The small molecule below binds the protein below.
Small molecule (SMILES): Nc1ncnc2c1ncn2[C@@H]1O[C@H](CO[P](=O)(O)O[P](=O)(O)NP(=O)(O)O)[C@@H](O)[C@H]1O

Binding-site contacts:
Ligand atom O1G contacts residue GLY12 of chain 1.A at 3.6 Å.
Ligand atom O3A contacts residue GLY201 of chain 1.A at 3.6 Å.
Ligand atom O1B contacts residue TYR15 of chain 1.A at 3.3 Å (h-bond).
Ligand atom O2' contacts residue LYS271 of chain 1.A at 3.0 Å (salt-bridge).
Ligand atom O2B contacts residue TYR15 of chain 1.A at 3.0 Å (h-bond).
Ligand atom N6 contacts residue ARG342 of chain 1.A at 3.5 Å.
Ligand atom C5' contacts residue GLY202 of chain 1.A at 3.6 Å.
Ligand atom N1 contacts residue SER275 of chain 1.A at 2.7 Å (h-bond).
Ligand atom O3A contacts residue GLY202 of chain 1.A at 3.6 Å.
Ligand atom O2' contacts residue GLU268 of chain 1.A at 3.0 Å (salt-bridge).
Ligand atom O3G contacts residue GLU175 of chain 1.A at 3.6 Å.
Ligand atom C4' contacts residue GLY201 of chain 1.A at 3.6 Å.
Ligand atom N1 contacts residue ARG272 of chain 1.A at 3.5 Å.
Ligand atom O5' contacts residue GLY339 of chain 1.A at 3.1 Å (h-bond).
Ligand atom O4' contacts residue SER340 of chain 1.A at 3.1 Å (h-bond).
Ligand atom O3' contacts residue LYS271 of chain 1.A at 3.3 Å (salt-bridge).
Ligand atom C8 contacts residue ARG272 of chain 1.A at 3.4 Å.
Ligand atom O2' contacts residue GOL1 of chain 1.F at 3.5 Å (h-bond).
Ligand atom N9 contacts residue GLY339 of chain 1.A at 3.2 Å (h-bond).
Ligand atom O3' contacts residue GLY202 of chain 1.A at 3.4 Å.
Ligand atom C4' contacts residue GLY202 of chain 1.A at 3.5 Å.
Ligand atom C3' contacts residue GOL1 of chain 1.F at 3.5 Å.
Ligand atom O2A contacts residue TYR15 of chain 1.A at 3.4 Å.
Ligand atom N3 contacts residue LYS271 of chain 1.A at 3.6 Å (salt-bridge).
Ligand atom O1A contacts residue GLY338 of chain 1.A at 3.0 Å.
Ligand atom O2B contacts residue THR14 of chain 1.A at 2.8 Å (h-bond).
Ligand atom N7 contacts residue ARG272 of chain 1.A at 3.4 Å (salt-bridge).
Ligand atom O4' contacts residue GLY339 of chain 1.A at 3.0 Å.
Ligand atom C4 contacts residue GLY339 of chain 1.A at 3.1 Å.
Ligand atom O1G contacts residue ASP10 of chain 1.A at 3.1 Å (salt-bridge).
Ligand atom O3' contacts residue GOL1 of chain 1.F at 2.8 Å (h-bond).
Ligand atom C1' contacts residue SER340 of chain 1.A at 3.6 Å.
Ligand atom O3' contacts residue GLY230 of chain 1.A at 3.3 Å.
Ligand atom N3 contacts residue GLY339 of chain 1.A at 3.4 Å (h-bond).
Ligand atom O1A contacts residue GLY339 of chain 1.A at 3.0 Å (h-bond).
Ligand atom C5 contacts residue GLY339 of chain 1.A at 3.4 Å.
Ligand atom C2 contacts residue SER275 of chain 1.A at 3.4 Å.
Ligand atom C1' contacts residue GLY339 of chain 1.A at 3.5 Å.
Ligand atom O3A contacts residue THR14 of chain 1.A at 3.6 Å.
Ligand atom O2G contacts residue ASP199 of chain 1.A at 3.2 Å (salt-bridge).

Sequence of chain 1.A:
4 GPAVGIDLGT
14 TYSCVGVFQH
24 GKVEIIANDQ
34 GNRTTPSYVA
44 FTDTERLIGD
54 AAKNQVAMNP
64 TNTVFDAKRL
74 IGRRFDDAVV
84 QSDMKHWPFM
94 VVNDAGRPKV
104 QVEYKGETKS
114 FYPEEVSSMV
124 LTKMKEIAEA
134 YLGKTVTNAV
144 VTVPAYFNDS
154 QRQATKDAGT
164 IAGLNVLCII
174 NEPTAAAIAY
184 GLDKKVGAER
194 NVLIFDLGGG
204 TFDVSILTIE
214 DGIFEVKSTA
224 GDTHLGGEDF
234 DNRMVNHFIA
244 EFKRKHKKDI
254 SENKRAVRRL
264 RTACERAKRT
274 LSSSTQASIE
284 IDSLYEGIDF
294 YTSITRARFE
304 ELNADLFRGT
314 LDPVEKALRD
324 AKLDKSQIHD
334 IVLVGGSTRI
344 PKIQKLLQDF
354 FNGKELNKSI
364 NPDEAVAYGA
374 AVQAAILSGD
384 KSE